Sequence of chain 1.A:
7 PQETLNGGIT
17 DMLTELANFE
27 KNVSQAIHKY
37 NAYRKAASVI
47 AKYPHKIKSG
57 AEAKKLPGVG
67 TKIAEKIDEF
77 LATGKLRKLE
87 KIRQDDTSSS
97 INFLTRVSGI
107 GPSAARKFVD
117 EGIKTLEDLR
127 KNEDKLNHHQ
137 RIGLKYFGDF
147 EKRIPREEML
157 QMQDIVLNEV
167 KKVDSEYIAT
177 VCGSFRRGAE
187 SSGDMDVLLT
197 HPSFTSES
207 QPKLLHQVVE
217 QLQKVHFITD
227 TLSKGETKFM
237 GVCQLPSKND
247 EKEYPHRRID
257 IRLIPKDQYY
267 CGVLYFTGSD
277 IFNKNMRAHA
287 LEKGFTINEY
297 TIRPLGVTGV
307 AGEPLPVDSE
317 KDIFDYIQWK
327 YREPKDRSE

Binding-site contacts:
Ligand atom C4' contacts residue GLY64 of chain 1.A at 3.2 Å.
Ligand atom OP2 contacts residue GLY66 of chain 1.A at 3.9 Å.
Ligand atom C1' contacts residue ALA38 of chain 1.A at 3.9 Å (hydrophobic).
Ligand atom OP2 contacts residue VAL65 of chain 1.A at 3.8 Å.
Ligand atom P contacts residue LYS68 of chain 1.A at 3.9 Å.
Ligand atom OP1 contacts residue NA1 of chain 1.F at 2.9 Å (h-bond).
Ligand atom O3' contacts residue VAL65 of chain 1.A at 3.7 Å.
Ligand atom O3' contacts residue GLY64 of chain 1.A at 3.5 Å.
Ligand atom C4' contacts residue GLY66 of chain 1.A at 3.9 Å.
Ligand atom OP1 contacts residue GLY66 of chain 1.A at 2.9 Å (h-bond).
Ligand atom O4' contacts residue ALA38 of chain 1.A at 3.9 Å.
Ligand atom OP2 contacts residue LYS68 of chain 1.A at 3.1 Å (salt-bridge).
Ligand atom P contacts residue LYS68 of chain 1.A at 3.8 Å.
Ligand atom C3' contacts residue GLY66 of chain 1.A at 3.6 Å.
Ligand atom C5' contacts residue GLY66 of chain 1.A at 3.4 Å.
Ligand atom OP1 contacts residue THR67 of chain 1.A at 3.8 Å.
Ligand atom OP1 contacts residue LYS68 of chain 1.A at 3.6 Å.
Ligand atom N3 contacts residue ALA38 of chain 1.A at 3.6 Å.
Ligand atom OP2 contacts residue LYS72 of chain 1.A at 3.8 Å.
Ligand atom OP1 contacts residue PRO63 of chain 1.A at 3.8 Å.
Ligand atom C4' contacts residue TYR39 of chain 1.A at 4.0 Å (hydrophobic).
Ligand atom OP2 contacts residue THR67 of chain 1.A at 3.6 Å (h-bond).
Ligand atom P contacts residue ILE69 of chain 1.A at 3.8 Å.
Ligand atom P contacts residue GLY66 of chain 1.A at 3.8 Å.
Ligand atom C3' contacts residue LYS68 of chain 1.A at 3.9 Å.
Ligand atom OP2 contacts residue NA1 of chain 1.F at 3.8 Å.
Ligand atom OP2 contacts residue GLY66 of chain 1.A at 4.0 Å.
Ligand atom N1 contacts residue HIS34 of chain 1.A at 3.9 Å.
Ligand atom O6 contacts residue HIS34 of chain 1.A at 3.9 Å.
Ligand atom OP2 contacts residue LYS68 of chain 1.A at 2.6 Å (salt-bridge).
Ligand atom OP1 contacts residue VAL65 of chain 1.A at 3.9 Å.
Ligand atom O5' contacts residue GLY66 of chain 1.A at 3.6 Å.
Ligand atom O3' contacts residue LYS68 of chain 1.A at 4.0 Å.
Ligand atom OP1 contacts residue GLY64 of chain 1.A at 3.1 Å (h-bond).
Ligand atom OP1 contacts residue ILE69 of chain 1.A at 2.9 Å (h-bond).
Ligand atom C5' contacts residue GLY64 of chain 1.A at 3.2 Å.
Ligand atom C5' contacts residue TYR39 of chain 1.A at 3.4 Å (hydrophobic).
Ligand atom OP1 contacts residue LEU62 of chain 1.A at 3.9 Å.
Ligand atom O3' contacts residue ILE69 of chain 1.A at 3.7 Å.
Ligand atom P contacts residue NA1 of chain 1.F at 3.8 Å.

The protein below binds the small molecule below.
Small molecule (SMILES): Cc1cn([C@H]2C[C@H](O[P](=O)(O)OC[C@H]3O[C@@H](n4ccc(N)nc4=O)C[C@@H]3O[P](=O)(O)OC[C@H]3O[C@@H](n4cnc5c(=O)nc(N)[nH]c54)C[C@@H]3O[P](=O)(O)OC[C@H]3O[C@@H](n4cnc5c(=O)nc(N)[nH]c54)C[C@@H]3O)[C@@H](CO[P](=O)(O)O[C@H]3C[C@H](n4cnc5c(=O)nc(N)[nH]c54)O[C@@H]3COP(=O)(O)O)O2)c(=O)[nH]c1=O